Sequence of chain 3.E:
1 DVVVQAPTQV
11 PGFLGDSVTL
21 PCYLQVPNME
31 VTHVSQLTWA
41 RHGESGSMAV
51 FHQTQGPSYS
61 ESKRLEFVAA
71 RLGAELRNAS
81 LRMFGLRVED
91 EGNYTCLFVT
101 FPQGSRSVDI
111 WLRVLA

A small-molecule ligand and the protein it binds are described below.
Small molecule (SMILES): CC(=O)N[C@H]1[C@H](O[C@H]2[C@H](O)[C@@H](NC(C)=O)CO[C@@H]2CO)O[C@H](CO)[C@@H](O[C@@H]2O[C@H](CO)[C@@H](O)[C@H](O)[C@@H]2O)[C@@H]1O

Binding-site contacts:
Ligand atom C4 contacts residue ASN78 of chain 3.E at 4.2 Å.
Ligand atom C6 contacts residue ALA69 of chain 3.E at 4.1 Å (hydrophobic).
Ligand atom C7 contacts residue ASN78 of chain 3.E at 3.9 Å.
Ligand atom C5 contacts residue ALA69 of chain 3.E at 4.4 Å (hydrophobic).
Ligand atom O5 contacts residue ASN78 of chain 3.E at 2.2 Å (h-bond).
Ligand atom C2 contacts residue ASN78 of chain 3.E at 2.7 Å.
Ligand atom O6 contacts residue ALA69 of chain 3.E at 4.0 Å.
Ligand atom C8 contacts residue TYR23 of chain 3.E at 3.3 Å (hydrophobic).
Ligand atom O7 contacts residue ASN78 of chain 3.E at 4.0 Å.
Ligand atom C1 contacts residue ALA69 of chain 3.E at 4.3 Å (hydrophobic).
Ligand atom C1 contacts residue ASN78 of chain 3.E at 1.4 Å.
Ligand atom O5 contacts residue SER80 of chain 3.E at 4.1 Å.
Ligand atom N2 contacts residue ASN78 of chain 3.E at 3.2 Å (h-bond).
Ligand atom C1 contacts residue SER80 of chain 3.E at 3.8 Å.
Ligand atom C6 contacts residue ASN78 of chain 3.E at 4.5 Å.
Ligand atom C5 contacts residue SER80 of chain 3.E at 4.0 Å.
Ligand atom C6 contacts residue VAL68 of chain 3.E at 3.1 Å (hydrophobic).
Ligand atom C3 contacts residue ASN78 of chain 3.E at 4.0 Å.
Ligand atom C7 contacts residue TYR23 of chain 3.E at 4.0 Å (hydrophobic).
Ligand atom C5 contacts residue ASN78 of chain 3.E at 3.5 Å.
Ligand atom O6 contacts residue VAL68 of chain 3.E at 3.8 Å.
Ligand atom C5 contacts residue VAL68 of chain 3.E at 4.4 Å (hydrophobic).
Ligand atom O5 contacts residue ALA69 of chain 3.E at 3.5 Å.
Ligand atom O7 contacts residue TYR23 of chain 3.E at 4.2 Å.